Sequence of chain 1.G:
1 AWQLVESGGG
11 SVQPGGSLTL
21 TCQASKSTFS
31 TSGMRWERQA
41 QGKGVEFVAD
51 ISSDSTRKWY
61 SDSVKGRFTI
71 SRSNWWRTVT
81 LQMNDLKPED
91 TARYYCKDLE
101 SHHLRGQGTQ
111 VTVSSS

Sequence of chain 1.A:
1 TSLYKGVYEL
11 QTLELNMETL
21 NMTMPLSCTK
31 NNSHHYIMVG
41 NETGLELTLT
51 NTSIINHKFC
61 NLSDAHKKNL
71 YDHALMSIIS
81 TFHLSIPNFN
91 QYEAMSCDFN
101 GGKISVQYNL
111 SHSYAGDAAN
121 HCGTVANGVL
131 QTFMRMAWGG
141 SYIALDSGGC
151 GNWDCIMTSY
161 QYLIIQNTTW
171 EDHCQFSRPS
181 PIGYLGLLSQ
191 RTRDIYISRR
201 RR

Binding-site contacts:
Ligand atom C7 contacts residue PHE59 of chain 1.A at 4.5 Å (hydrophobic).
Ligand atom C8 contacts residue ASN100 of chain 1.A at 3.0 Å.
Ligand atom O7 contacts residue ASN100 of chain 1.A at 4.2 Å.
Ligand atom C8 contacts residue ASP98 of chain 1.A at 4.2 Å.
Ligand atom C7 contacts residue ASN100 of chain 1.A at 3.8 Å.
Ligand atom C8 contacts residue PHE59 of chain 1.A at 4.2 Å (hydrophobic).
Ligand atom C8 contacts residue ARG93 of chain 1.G at 4.1 Å.
Ligand atom C5 contacts residue ASN61 of chain 1.A at 3.7 Å.
Ligand atom C1 contacts residue ASP64 of chain 1.A at 4.5 Å.
Ligand atom N2 contacts residue ASN61 of chain 1.A at 2.9 Å (h-bond).
Ligand atom C4 contacts residue ASN61 of chain 1.A at 4.2 Å.
Ligand atom C1 contacts residue ASN61 of chain 1.A at 1.4 Å.
Ligand atom C3 contacts residue ASN61 of chain 1.A at 3.8 Å.
Ligand atom O7 contacts residue PHE59 of chain 1.A at 3.7 Å.
Ligand atom C2 contacts residue ASN61 of chain 1.A at 2.5 Å.
Ligand atom O5 contacts residue ASN61 of chain 1.A at 2.4 Å (h-bond).
Ligand atom C8 contacts residue HIS57 of chain 1.A at 3.6 Å.
Ligand atom C7 contacts residue ASN61 of chain 1.A at 4.0 Å.
Ligand atom O5 contacts residue GLN107 of chain 1.G at 4.4 Å.

This small molecule binds to this protein.
Small molecule (SMILES): CC(=O)N[C@H]1[C@H](O[C@H]2[C@H](O)[C@@H](NC(C)=O)CO[C@@H]2CO)O[C@H](CO)[C@@H](O[C@@H]2O[C@H](CO)[C@@H](O)[C@H](O)[C@@H]2O)[C@@H]1O